Sequence of chain 1.B:
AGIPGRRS

Sequence of chain 1.A:
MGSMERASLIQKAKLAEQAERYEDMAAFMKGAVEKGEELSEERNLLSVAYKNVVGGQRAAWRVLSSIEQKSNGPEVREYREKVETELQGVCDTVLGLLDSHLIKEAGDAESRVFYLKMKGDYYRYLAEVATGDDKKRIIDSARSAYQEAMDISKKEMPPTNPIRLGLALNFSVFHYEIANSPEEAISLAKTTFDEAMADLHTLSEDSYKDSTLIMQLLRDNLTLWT

Binding-site contacts:
Ligand atom C12 contacts residue LYS127 of chain 1.A at 2.5 Å.
Ligand atom C14 contacts residue ILE173 of chain 1.A at 3.4 Å (hydrophobic).
Ligand atom O08 contacts residue ASN47 of chain 1.A at 3.4 Å (h-bond).
Ligand atom C02 contacts residue ARG12 of chain 1.B at 4.0 Å.
Ligand atom C10 contacts residue PHE124 of chain 1.A at 3.9 Å (hydrophobic).
Ligand atom C03 contacts residue ASP220 of chain 1.A at 3.9 Å.
Ligand atom C19 contacts residue ARG11 of chain 1.B at 3.8 Å.
Ligand atom C11 contacts residue LYS127 of chain 1.A at 3.8 Å.
Ligand atom C18 contacts residue PEG1 of chain 1.G at 3.4 Å.
Ligand atom C10 contacts residue ILE173 of chain 1.A at 3.4 Å (hydrophobic).
Ligand atom O17 contacts residue PRO172 of chain 1.A at 3.2 Å.
Ligand atom C20 contacts residue PRO9 of chain 1.B at 3.5 Å (hydrophobic).
Ligand atom C12 contacts residue ILE173 of chain 1.A at 3.7 Å (hydrophobic).
Ligand atom C20 contacts residue GLY10 of chain 1.B at 3.6 Å.
Ligand atom C19 contacts residue GLY10 of chain 1.B at 3.2 Å.
Ligand atom C22 contacts residue ILE8 of chain 1.B at 4.0 Å (hydrophobic).
Ligand atom C18 contacts residue ASN47 of chain 1.A at 3.9 Å.
Ligand atom C15 contacts residue LYS127 of chain 1.A at 1.4 Å.
Ligand atom C11 contacts residue ASN47 of chain 1.A at 4.0 Å.
Ligand atom C03 contacts residue ARG12 of chain 1.B at 3.9 Å.
Ligand atom N06 contacts residue ARG12 of chain 1.B at 3.8 Å.
Ligand atom C14 contacts residue PRO172 of chain 1.A at 3.5 Å (hydrophobic).
Ligand atom C03 contacts residue ILE224 of chain 1.A at 3.8 Å (hydrophobic).
Ligand atom C15 contacts residue ILE8 of chain 1.B at 3.9 Å (hydrophobic).
Ligand atom C13 contacts residue PRO172 of chain 1.A at 3.4 Å (hydrophobic).
Ligand atom C18 contacts residue ARG12 of chain 1.B at 3.8 Å.
Ligand atom O17 contacts residue ARG12 of chain 1.B at 4.0 Å.
Ligand atom C04 contacts residue ARG12 of chain 1.B at 3.7 Å.
Ligand atom F01 contacts residue ILE224 of chain 1.A at 3.3 Å.
Ligand atom C13 contacts residue LYS127 of chain 1.A at 3.0 Å.
Ligand atom C19 contacts residue PEG1 of chain 1.G at 3.3 Å.
Ligand atom C10 contacts residue ASN47 of chain 1.A at 3.4 Å.
Ligand atom C02 contacts residue ILE224 of chain 1.A at 3.7 Å (hydrophobic).
Ligand atom F01 contacts residue LEU223 of chain 1.A at 3.6 Å.
Ligand atom C09 contacts residue ILE173 of chain 1.A at 3.3 Å (hydrophobic).
Ligand atom C13 contacts residue ILE173 of chain 1.A at 3.6 Å (hydrophobic).
Ligand atom C05 contacts residue ARG12 of chain 1.B at 3.8 Å.
Ligand atom C21 contacts residue ARG12 of chain 1.B at 3.9 Å.
Ligand atom C11 contacts residue ILE173 of chain 1.A at 3.6 Å (hydrophobic).
Ligand atom C11 contacts residue PHE124 of chain 1.A at 3.6 Å (hydrophobic).

The small molecule below binds the protein below.
Small molecule (SMILES): O=Cc1ccc(S(=O)(=O)N2CCCc3cc(F)ccc32)cc1